The small molecule below binds the protein below.
Small molecule (SMILES): CC(=O)N[C@@H]1[C@@H](O)[C@H](O)[C@@H](CO)O[C@H]1O

Sequence of chain 1.A:
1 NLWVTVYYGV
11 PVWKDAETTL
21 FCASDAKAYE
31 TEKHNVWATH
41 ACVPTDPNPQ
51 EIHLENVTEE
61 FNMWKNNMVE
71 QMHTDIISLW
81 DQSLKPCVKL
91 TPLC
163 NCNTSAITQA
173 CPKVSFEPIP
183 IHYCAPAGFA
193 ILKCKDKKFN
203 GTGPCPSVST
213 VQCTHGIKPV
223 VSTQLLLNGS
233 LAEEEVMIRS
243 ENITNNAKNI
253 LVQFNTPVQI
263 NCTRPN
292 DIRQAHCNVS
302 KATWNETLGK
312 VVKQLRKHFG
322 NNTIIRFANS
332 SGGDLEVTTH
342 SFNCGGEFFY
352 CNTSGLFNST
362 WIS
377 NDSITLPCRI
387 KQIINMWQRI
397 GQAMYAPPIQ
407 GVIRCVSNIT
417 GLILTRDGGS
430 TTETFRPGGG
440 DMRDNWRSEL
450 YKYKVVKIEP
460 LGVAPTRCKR

Binding-site contacts:
Ligand atom C5 contacts residue ASN359 of chain 1.A at 3.6 Å.
Ligand atom C7 contacts residue ASN359 of chain 1.A at 3.4 Å.
Ligand atom O5 contacts residue ASN359 of chain 1.A at 2.4 Å (h-bond).
Ligand atom C4 contacts residue ASN359 of chain 1.A at 4.3 Å.
Ligand atom C3 contacts residue ASN359 of chain 1.A at 3.8 Å.
Ligand atom C7 contacts residue THR361 of chain 1.A at 4.4 Å.
Ligand atom N2 contacts residue ASN359 of chain 1.A at 2.9 Å (h-bond).
Ligand atom C8 contacts residue SER360 of chain 1.A at 4.0 Å.
Ligand atom C8 contacts residue ASN359 of chain 1.A at 3.3 Å.
Ligand atom C2 contacts residue ASN359 of chain 1.A at 2.5 Å.
Ligand atom C8 contacts residue THR361 of chain 1.A at 3.4 Å.
Ligand atom C1 contacts residue ASN359 of chain 1.A at 1.4 Å.
Ligand atom N2 contacts residue THR361 of chain 1.A at 4.0 Å.
Ligand atom O7 contacts residue ASN359 of chain 1.A at 3.6 Å.